Binding-site contacts:
Ligand atom CG contacts residue GLY8 of chain 2.A at 3.8 Å.
Ligand atom CB contacts residue GLY8 of chain 2.A at 3.6 Å.
Ligand atom CB contacts residue ALA9 of chain 2.A at 3.9 Å (hydrophobic).
Ligand atom CG contacts residue ALA9 of chain 2.A at 3.6 Å (hydrophobic).
Ligand atom N contacts residue GLU12 of chain 2.A at 3.4 Å (salt-bridge).
Ligand atom CA contacts residue GLU12 of chain 2.A at 3.7 Å.
Ligand atom CD contacts residue GLU12 of chain 2.A at 4.2 Å.
Ligand atom CA contacts residue GLY8 of chain 2.A at 4.3 Å.

The small molecule below binds the protein below.
Small molecule (SMILES): O=C(O)[C@@H]1CCCN1

Sequence of chain 2.A:
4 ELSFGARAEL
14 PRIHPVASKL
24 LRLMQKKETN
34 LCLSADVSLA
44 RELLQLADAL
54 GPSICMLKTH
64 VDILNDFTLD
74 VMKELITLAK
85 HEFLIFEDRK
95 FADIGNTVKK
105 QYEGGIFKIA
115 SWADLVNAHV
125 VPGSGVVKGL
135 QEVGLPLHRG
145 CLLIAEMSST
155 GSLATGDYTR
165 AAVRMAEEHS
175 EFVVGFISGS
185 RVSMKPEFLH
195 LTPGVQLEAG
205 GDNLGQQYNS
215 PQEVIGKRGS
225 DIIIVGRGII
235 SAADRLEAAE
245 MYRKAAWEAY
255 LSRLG